Sequence of chain 1.B:
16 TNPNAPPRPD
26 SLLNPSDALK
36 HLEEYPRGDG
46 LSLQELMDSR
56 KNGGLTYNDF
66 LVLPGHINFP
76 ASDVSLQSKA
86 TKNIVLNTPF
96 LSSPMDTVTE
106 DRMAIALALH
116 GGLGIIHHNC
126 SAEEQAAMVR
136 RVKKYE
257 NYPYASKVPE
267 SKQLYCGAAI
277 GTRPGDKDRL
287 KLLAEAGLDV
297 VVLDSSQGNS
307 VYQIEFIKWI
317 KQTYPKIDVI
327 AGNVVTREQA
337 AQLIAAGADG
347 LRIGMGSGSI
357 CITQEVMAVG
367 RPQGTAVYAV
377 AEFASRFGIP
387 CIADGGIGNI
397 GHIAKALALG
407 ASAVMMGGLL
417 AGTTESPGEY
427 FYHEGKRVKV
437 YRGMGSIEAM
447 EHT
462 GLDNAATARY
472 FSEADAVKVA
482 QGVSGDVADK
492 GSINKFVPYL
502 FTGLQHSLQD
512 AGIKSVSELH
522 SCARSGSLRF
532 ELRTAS

Binding-site contacts:
Ligand atom O2' contacts residue ASP390 of chain 1.B at 2.5 Å (salt-bridge).
Ligand atom C2 contacts residue CYS357 of chain 1.B at 3.3 Å (hydrophobic).
Ligand atom O3P contacts residue TYR437 of chain 1.B at 2.6 Å (h-bond).
Ligand atom C4 contacts residue ILE356 of chain 1.B at 3.5 Å (hydrophobic).
Ligand atom C3' contacts residue ASP390 of chain 1.B at 3.3 Å.
Ligand atom N3 contacts residue MOA1 of chain 1.E at 3.3 Å.
Ligand atom O6 contacts residue MET440 of chain 1.B at 3.3 Å (h-bond).
Ligand atom O1P contacts residue SER355 of chain 1.B at 3.0 Å (h-bond).
Ligand atom O1P contacts residue GLY392 of chain 1.B at 2.8 Å (h-bond).
Ligand atom O2' contacts residue ASN329 of chain 1.B at 3.6 Å (h-bond).
Ligand atom O4' contacts residue GLY354 of chain 1.B at 3.6 Å.
Ligand atom O6 contacts residue GLY441 of chain 1.B at 2.8 Å (h-bond).
Ligand atom C5 contacts residue MET440 of chain 1.B at 3.6 Å (hydrophobic).
Ligand atom N1 contacts residue GLY483 of chain 1.B at 3.5 Å.
Ligand atom C5 contacts residue ILE356 of chain 1.B at 3.5 Å (hydrophobic).
Ligand atom C2' contacts residue ARG348 of chain 1.B at 3.5 Å.
Ligand atom O2P contacts residue GLY414 of chain 1.B at 3.2 Å (h-bond).
Ligand atom O6 contacts residue GLY483 of chain 1.B at 3.1 Å.
Ligand atom O2P contacts residue GLY413 of chain 1.B at 2.8 Å (h-bond).
Ligand atom O2' contacts residue ARG348 of chain 1.B at 3.6 Å (salt-bridge).
Ligand atom N1 contacts residue GLN482 of chain 1.B at 2.7 Å (h-bond).
Ligand atom C4' contacts residue ASP390 of chain 1.B at 3.5 Å.
Ligand atom N7 contacts residue GLY439 of chain 1.B at 3.4 Å.
Ligand atom N7 contacts residue MET440 of chain 1.B at 2.8 Å (h-bond).
Ligand atom O6 contacts residue GLY439 of chain 1.B at 3.2 Å.
Ligand atom C2' contacts residue ASP390 of chain 1.B at 3.5 Å.
Ligand atom O5' contacts residue GLY391 of chain 1.B at 3.5 Å.
Ligand atom C2 contacts residue GLN482 of chain 1.B at 3.4 Å.
Ligand atom O3P contacts residue GLY414 of chain 1.B at 3.0 Å (h-bond).
Ligand atom N1 contacts residue MOA1 of chain 1.E at 3.1 Å (h-bond).
Ligand atom N7 contacts residue ILE356 of chain 1.B at 3.6 Å.
Ligand atom C3' contacts residue SER98 of chain 1.B at 3.3 Å.
Ligand atom O3P contacts residue SER355 of chain 1.B at 2.7 Å (h-bond).
Ligand atom O2' contacts residue MOA1 of chain 1.E at 3.6 Å.
Ligand atom O3' contacts residue ARG348 of chain 1.B at 3.2 Å (salt-bridge).
Ligand atom O1P contacts residue GLY354 of chain 1.B at 3.6 Å.
Ligand atom O3' contacts residue SER98 of chain 1.B at 2.7 Å (h-bond).
Ligand atom C2 contacts residue MOA1 of chain 1.E at 3.0 Å.
Ligand atom O5' contacts residue GLY354 of chain 1.B at 3.4 Å.
Ligand atom O3' contacts residue ASP390 of chain 1.B at 2.4 Å (salt-bridge).

This protein binds this small molecule.
Small molecule (SMILES): O=c1[nH]cnc2c1ncn2[C@@H]1O[C@H](COP(=O)(O)O)[C@@H](O)[C@H]1O